Sequence of chain 1.B:
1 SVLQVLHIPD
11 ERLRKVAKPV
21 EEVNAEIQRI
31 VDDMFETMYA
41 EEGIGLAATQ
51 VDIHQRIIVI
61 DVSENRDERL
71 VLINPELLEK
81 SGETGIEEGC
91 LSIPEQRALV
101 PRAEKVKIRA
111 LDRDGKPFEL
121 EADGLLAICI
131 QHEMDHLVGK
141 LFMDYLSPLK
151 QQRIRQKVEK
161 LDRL

Binding-site contacts:
Ligand atom C18 contacts residue GLU42 of chain 1.B at 3.7 Å.
Ligand atom C10 contacts residue HIS132 of chain 1.B at 3.7 Å.
Ligand atom O4 contacts residue CYS90 of chain 1.B at 3.2 Å.
Ligand atom O13 contacts residue GLY43 of chain 1.B at 3.1 Å.
Ligand atom N1 contacts residue GLN50 of chain 1.B at 3.4 Å (h-bond).
Ligand atom N1 contacts residue GLU133 of chain 1.B at 2.7 Å (salt-bridge).
Ligand atom C11 contacts residue GLU88 of chain 1.B at 3.7 Å.
Ligand atom O2 contacts residue NI1 of chain 1.F at 2.2 Å (h-bond).
Ligand atom O4 contacts residue LEU91 of chain 1.B at 2.9 Å (h-bond).
Ligand atom N1 contacts residue NI1 of chain 1.F at 2.8 Å (h-bond).
Ligand atom C3 contacts residue GLU133 of chain 1.B at 3.6 Å.
Ligand atom C12 contacts residue ILE44 of chain 1.B at 3.8 Å (hydrophobic).
Ligand atom O20 contacts residue GLY89 of chain 1.B at 2.7 Å (h-bond).
Ligand atom N1 contacts residue GLY45 of chain 1.B at 3.2 Å (h-bond).
Ligand atom C8 contacts residue HIS132 of chain 1.B at 3.8 Å.
Ligand atom O20 contacts residue GLU88 of chain 1.B at 3.6 Å.
Ligand atom O2 contacts residue HIS132 of chain 1.B at 3.1 Å.
Ligand atom C26 contacts residue GLU87 of chain 1.B at 3.1 Å.
Ligand atom C8 contacts residue GLY89 of chain 1.B at 3.7 Å.
Ligand atom O4 contacts residue NI1 of chain 1.F at 2.1 Å (h-bond).
Ligand atom C6 contacts residue GLY89 of chain 1.B at 3.6 Å.
Ligand atom C17 contacts residue ARG97 of chain 1.B at 3.0 Å.
Ligand atom C3 contacts residue GLY45 of chain 1.B at 3.5 Å.
Ligand atom C7 contacts residue HIS132 of chain 1.B at 3.8 Å.
Ligand atom N14 contacts residue GLY89 of chain 1.B at 3.3 Å (h-bond).
Ligand atom O2 contacts residue GLN50 of chain 1.B at 2.8 Å (h-bond).
Ligand atom O27 contacts residue GLU87 of chain 1.B at 2.5 Å (salt-bridge).
Ligand atom N1 contacts residue HIS132 of chain 1.B at 3.6 Å.
Ligand atom O13 contacts residue ILE44 of chain 1.B at 2.8 Å (h-bond).
Ligand atom C5 contacts residue GLY45 of chain 1.B at 3.0 Å.
Ligand atom C3 contacts residue HIS132 of chain 1.B at 3.7 Å.
Ligand atom O2 contacts residue GLU133 of chain 1.B at 2.6 Å (salt-bridge).
Ligand atom O4 contacts residue HIS132 of chain 1.B at 3.5 Å (h-bond).
Ligand atom C9 contacts residue HIS132 of chain 1.B at 3.7 Å.
Ligand atom O2 contacts residue HIS136 of chain 1.B at 2.7 Å (h-bond).
Ligand atom C3 contacts residue NI1 of chain 1.F at 2.8 Å.
Ligand atom C10 contacts residue CYS129 of chain 1.B at 3.8 Å (hydrophobic).
Ligand atom C7 contacts residue GLU133 of chain 1.B at 3.4 Å.
Ligand atom C9 contacts residue CYS129 of chain 1.B at 3.7 Å (hydrophobic).
Ligand atom O4 contacts residue GLN50 of chain 1.B at 3.5 Å (h-bond).

This protein binds this small molecule.
Small molecule (SMILES): CCCCC[C@H](CC(=O)NO)C(=O)N[C@H](C(=O)N1CCC[C@H]1CO)C(C)C